Binding-site contacts:
Ligand atom C19 contacts residue PHE129 of chain 1.B at 3.8 Å (hydrophobic).
Ligand atom C16 contacts residue GLY251 of chain 1.B at 3.5 Å.
Ligand atom C15 contacts residue GLY55 of chain 1.B at 3.8 Å.
Ligand atom N6 contacts residue ASP53 of chain 1.B at 2.7 Å (salt-bridge).
Ligand atom C18 contacts residue TRP136 of chain 1.B at 3.8 Å (hydrophobic).
Ligand atom C1 contacts residue ASP53 of chain 1.B at 3.4 Å.
Ligand atom C11 contacts residue ASP249 of chain 1.B at 3.4 Å.
Ligand atom C25 contacts residue ILE147 of chain 1.B at 3.9 Å (hydrophobic).
Ligand atom N5 contacts residue GLY55 of chain 1.B at 3.8 Å.
Ligand atom C22 contacts residue GLY251 of chain 1.B at 3.5 Å.
Ligand atom C28 contacts residue ARG149 of chain 1.B at 3.8 Å.
Ligand atom C25 contacts residue TYR219 of chain 1.B at 3.6 Å (hydrophobic).
Ligand atom C24 contacts residue TYR219 of chain 1.B at 3.8 Å (hydrophobic).
Ligand atom C26 contacts residue GLY34 of chain 1.B at 3.5 Å.
Ligand atom O8 contacts residue TYR92 of chain 1.B at 3.1 Å.
Ligand atom C24 contacts residue GLY55 of chain 1.B at 3.5 Å.
Ligand atom C14 contacts residue GLY251 of chain 1.B at 3.8 Å.
Ligand atom N6 contacts residue SER56 of chain 1.B at 3.9 Å.
Ligand atom C1 contacts residue ASP249 of chain 1.B at 3.8 Å.
Ligand atom C15 contacts residue SER56 of chain 1.B at 4.0 Å.
Ligand atom C29 contacts residue ARG149 of chain 1.B at 3.6 Å.
Ligand atom N5 contacts residue GLY251 of chain 1.B at 3.6 Å.
Ligand atom C17 contacts residue SER56 of chain 1.B at 3.8 Å.
Ligand atom C21 contacts residue GLY251 of chain 1.B at 3.5 Å.
Ligand atom C27 contacts residue THR253 of chain 1.B at 3.3 Å.
Ligand atom C26 contacts residue GLN33 of chain 1.B at 3.6 Å.
Ligand atom C27 contacts residue GLY32 of chain 1.B at 3.7 Å.
Ligand atom C12 contacts residue GLY251 of chain 1.B at 3.5 Å.
Ligand atom C4 contacts residue ASP53 of chain 1.B at 3.9 Å.
Ligand atom C11 contacts residue THR252 of chain 1.B at 3.4 Å.
Ligand atom C20 contacts residue PHE129 of chain 1.B at 3.6 Å (hydrophobic).
Ligand atom C20 contacts residue TYR92 of chain 1.B at 3.9 Å (hydrophobic).
Ligand atom N10 contacts residue GLY251 of chain 1.B at 2.8 Å (h-bond).
Ligand atom C17 contacts residue GLY55 of chain 1.B at 4.0 Å.
Ligand atom N5 contacts residue ASP249 of chain 1.B at 2.8 Å (salt-bridge).
Ligand atom C16 contacts residue ILE131 of chain 1.B at 4.0 Å (hydrophobic).
Ligand atom C23 contacts residue VAL90 of chain 1.B at 3.9 Å (hydrophobic).
Ligand atom N5 contacts residue ASP53 of chain 1.B at 2.7 Å (salt-bridge).
Ligand atom C18 contacts residue PHE129 of chain 1.B at 3.7 Å (hydrophobic).
Ligand atom C28 contacts residue VAL90 of chain 1.B at 3.7 Å (hydrophobic).

The small molecule below binds the protein below.
Small molecule (SMILES): [H]/N=C1\N[C@](CCC2CCCCC2)(C[C@H]2CCC[C@@H](NC3CCCC3)C2)C(=O)N1C

Sequence of chain 1.B:
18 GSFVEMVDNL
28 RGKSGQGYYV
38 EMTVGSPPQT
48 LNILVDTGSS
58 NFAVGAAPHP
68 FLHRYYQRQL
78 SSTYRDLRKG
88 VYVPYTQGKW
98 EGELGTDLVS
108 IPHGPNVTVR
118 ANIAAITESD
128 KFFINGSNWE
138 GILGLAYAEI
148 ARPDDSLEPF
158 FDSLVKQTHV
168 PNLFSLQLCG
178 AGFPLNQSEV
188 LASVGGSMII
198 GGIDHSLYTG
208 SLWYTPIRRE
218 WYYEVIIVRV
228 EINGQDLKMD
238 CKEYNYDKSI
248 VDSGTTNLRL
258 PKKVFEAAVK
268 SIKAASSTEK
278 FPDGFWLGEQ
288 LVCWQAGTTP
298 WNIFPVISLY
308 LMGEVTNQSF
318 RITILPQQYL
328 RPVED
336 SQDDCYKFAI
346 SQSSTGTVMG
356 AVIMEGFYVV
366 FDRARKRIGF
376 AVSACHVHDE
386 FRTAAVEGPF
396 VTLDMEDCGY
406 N